A protein and the small-molecule ligand that binds it are described below.
Small molecule (SMILES): CC(=O)N[C@H]1[C@H](O[C@H]2[C@H](O)[C@@H](NC(C)=O)CO[C@@H]2CO)O[C@H](CO)[C@@H](O)[C@@H]1O

Binding-site contacts:
Ligand atom C7 contacts residue TYR17 of chain 21.P at 4.2 Å (hydrophobic).
Ligand atom N2 contacts residue ASN19 of chain 21.P at 4.0 Å.
Ligand atom C1 contacts residue ASN19 of chain 21.P at 2.3 Å.
Ligand atom O7 contacts residue ALA18 of chain 21.P at 4.3 Å.
Ligand atom C7 contacts residue ALA18 of chain 21.P at 4.4 Å (hydrophobic).
Ligand atom C2 contacts residue ASN19 of chain 21.P at 3.6 Å.
Ligand atom C3 contacts residue ASN19 of chain 21.P at 4.4 Å.
Ligand atom C8 contacts residue ALA18 of chain 21.P at 4.0 Å (hydrophobic).
Ligand atom C8 contacts residue TYR17 of chain 21.P at 3.4 Å (hydrophobic).
Ligand atom C5 contacts residue ASN19 of chain 21.P at 3.6 Å.
Ligand atom O5 contacts residue ASN19 of chain 21.P at 2.9 Å (h-bond).

Sequence of chain 21.P:
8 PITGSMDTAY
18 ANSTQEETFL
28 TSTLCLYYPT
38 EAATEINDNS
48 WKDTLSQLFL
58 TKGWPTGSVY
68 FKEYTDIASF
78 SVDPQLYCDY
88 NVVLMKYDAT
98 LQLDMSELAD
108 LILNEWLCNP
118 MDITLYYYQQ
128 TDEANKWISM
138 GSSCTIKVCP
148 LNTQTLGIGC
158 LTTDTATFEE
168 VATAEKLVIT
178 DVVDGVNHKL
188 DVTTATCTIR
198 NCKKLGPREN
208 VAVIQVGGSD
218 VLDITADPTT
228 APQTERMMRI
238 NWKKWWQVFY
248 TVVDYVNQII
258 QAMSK